A small-molecule ligand and the protein it binds are described below.
Small molecule (SMILES): CCC[C@H](C)[C@H](N)P(=O)(O)O

Sequence of chain 1.A:
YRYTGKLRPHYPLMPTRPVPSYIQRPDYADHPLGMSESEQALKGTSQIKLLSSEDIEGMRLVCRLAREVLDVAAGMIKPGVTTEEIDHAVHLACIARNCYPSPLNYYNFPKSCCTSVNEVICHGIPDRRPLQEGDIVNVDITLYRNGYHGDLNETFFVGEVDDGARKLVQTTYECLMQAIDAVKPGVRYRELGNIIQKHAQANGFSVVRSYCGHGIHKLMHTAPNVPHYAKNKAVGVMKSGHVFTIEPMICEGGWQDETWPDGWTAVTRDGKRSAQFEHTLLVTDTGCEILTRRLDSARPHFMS

Binding-site contacts:
Ligand atom C5 contacts residue CO1 of chain 1.C at 4.1 Å.
Ligand atom C1 contacts residue TRP264 of chain 1.A at 4.1 Å (hydrophobic).
Ligand atom N contacts residue ASP140 of chain 1.A at 3.1 Å (salt-bridge).
Ligand atom C contacts residue TRP264 of chain 1.A at 3.7 Å (hydrophobic).
Ligand atom N contacts residue CO1 of chain 1.C at 4.1 Å.
Ligand atom N contacts residue CO1 of chain 1.B at 2.4 Å.
Ligand atom C1 contacts residue TYR106 of chain 1.A at 3.9 Å (hydrophobic).
Ligand atom O2 contacts residue ASP151 of chain 1.A at 3.4 Å (salt-bridge).
Ligand atom C4 contacts residue MET220 of chain 1.A at 3.5 Å (hydrophobic).
Ligand atom C contacts residue PHE109 of chain 1.A at 3.6 Å (hydrophobic).
Ligand atom C contacts residue CYS114 of chain 1.A at 3.9 Å (hydrophobic).
Ligand atom P contacts residue CO1 of chain 1.B at 3.1 Å.
Ligand atom O1 contacts residue GLU278 of chain 1.A at 3.0 Å (salt-bridge).
Ligand atom C2 contacts residue CYS114 of chain 1.A at 3.7 Å (hydrophobic).
Ligand atom C5 contacts residue CO1 of chain 1.B at 3.0 Å.
Ligand atom O2 contacts residue CO1 of chain 1.B at 3.8 Å.
Ligand atom C5 contacts residue ASP140 of chain 1.A at 3.6 Å.
Ligand atom P contacts residue CO1 of chain 1.C at 2.9 Å.
Ligand atom P contacts residue GLU247 of chain 1.A at 3.5 Å.
Ligand atom O1 contacts residue ASP151 of chain 1.A at 3.7 Å.
Ligand atom O2 contacts residue HIS221 of chain 1.A at 2.6 Å (h-bond).
Ligand atom P contacts residue HIS123 of chain 1.A at 3.9 Å.
Ligand atom O contacts residue CO1 of chain 1.C at 4.1 Å.
Ligand atom P contacts residue ASP151 of chain 1.A at 3.9 Å.
Ligand atom O contacts residue HIS123 of chain 1.A at 2.6 Å (h-bond).
Ligand atom O2 contacts residue CO1 of chain 1.C at 2.4 Å.
Ligand atom O2 contacts residue GLU247 of chain 1.A at 3.6 Å.
Ligand atom O1 contacts residue GLU247 of chain 1.A at 2.5 Å (salt-bridge).
Ligand atom N contacts residue THR142 of chain 1.A at 3.0 Å (h-bond).
Ligand atom C3 contacts residue HIS123 of chain 1.A at 4.0 Å.
Ligand atom O contacts residue GLU247 of chain 1.A at 3.7 Å.
Ligand atom P contacts residue ASP140 of chain 1.A at 3.8 Å.
Ligand atom N contacts residue ASP151 of chain 1.A at 3.1 Å (salt-bridge).
Ligand atom O2 contacts residue HIS214 of chain 1.A at 3.2 Å (h-bond).
Ligand atom O1 contacts residue CO1 of chain 1.C at 2.4 Å.
Ligand atom C5 contacts residue HIS123 of chain 1.A at 4.0 Å.
Ligand atom O1 contacts residue ASP140 of chain 1.A at 3.0 Å (salt-bridge).
Ligand atom O1 contacts residue CO1 of chain 1.B at 2.3 Å.
Ligand atom P contacts residue HIS221 of chain 1.A at 3.9 Å.
Ligand atom C4 contacts residue HIS221 of chain 1.A at 3.4 Å.